Sequence of chain 1.B:
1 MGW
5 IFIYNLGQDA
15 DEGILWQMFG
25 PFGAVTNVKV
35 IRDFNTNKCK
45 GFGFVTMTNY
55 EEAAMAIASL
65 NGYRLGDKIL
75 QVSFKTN

A protein and the small-molecule ligand that binds it are described below.
Small molecule (SMILES): O=c1ccn([C@@H]2O[C@H](CO[P](=O)(O)O[C@H]3[C@@H](O)[C@H](n4ccc(=O)[nH]c4=O)O[C@@H]3CO[P](=O)(O)O[C@H]3[C@@H](O)[C@H](n4ccc(=O)[nH]c4=O)O[C@@H]3CO[P](=O)(O)O[C@H]3[C@@H](O)[C@H](n4ccc(=O)[nH]c4=O)O[C@@H]3CO[P](=O)(O)O[C@H]3[C@@H](O)[C@H](n4ccc(=O)[nH]c4=O)O[C@@H]3CO[P](=O)(O)O[C@H]3[C@@H](O)[C@H](n4ccc(=O)[nH]c4=O)O[C@@H]3COP(=O)=O)[C@@H](O)[C@H]2O)c(=O)[nH]1

Sequence of chain 1.C:
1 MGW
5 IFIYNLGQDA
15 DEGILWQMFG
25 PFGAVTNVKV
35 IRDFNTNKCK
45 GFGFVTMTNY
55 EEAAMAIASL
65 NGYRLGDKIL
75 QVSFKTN

Binding-site contacts:
Ligand atom O2 contacts residue LYS79 of chain 1.B at 3.3 Å.
Ligand atom O2 contacts residue ILE35 of chain 1.B at 3.5 Å.
Ligand atom C4 contacts residue TYR8 of chain 1.B at 3.4 Å (hydrophobic).
Ligand atom C2 contacts residue PHE6 of chain 1.C at 3.5 Å (hydrophobic).
Ligand atom N3 contacts residue GLN75 of chain 1.C at 2.8 Å (h-bond).
Ligand atom O2 contacts residue PHE6 of chain 1.B at 3.4 Å.
Ligand atom O2' contacts residue THR80 of chain 1.C at 2.9 Å (h-bond).
Ligand atom O4' contacts residue PHE6 of chain 1.C at 3.1 Å.
Ligand atom O2' contacts residue THR80 of chain 1.B at 2.6 Å (h-bond).
Ligand atom OP2 contacts residue TYR8 of chain 1.B at 3.3 Å (h-bond).
Ligand atom O2' contacts residue LYS79 of chain 1.C at 3.0 Å (salt-bridge).
Ligand atom OP2 contacts residue LYS79 of chain 1.B at 2.7 Å (salt-bridge).
Ligand atom O3' contacts residue LYS79 of chain 1.B at 3.2 Å (salt-bridge).
Ligand atom O4' contacts residue TYR8 of chain 1.C at 3.3 Å.
Ligand atom O4' contacts residue ILE35 of chain 1.C at 3.3 Å.
Ligand atom O4 contacts residue GLN75 of chain 1.B at 2.9 Å (h-bond).
Ligand atom O2 contacts residue THR80 of chain 1.C at 3.1 Å (h-bond).
Ligand atom O2 contacts residue LYS79 of chain 1.C at 3.3 Å.
Ligand atom O4 contacts residue CME4 of chain 1.B at 3.0 Å.
Ligand atom N3 contacts residue PHE6 of chain 1.C at 3.3 Å.
Ligand atom O2' contacts residue LYS79 of chain 1.B at 3.3 Å (salt-bridge).
Ligand atom C2 contacts residue THR80 of chain 1.B at 3.4 Å.
Ligand atom O4 contacts residue GLN75 of chain 1.C at 2.9 Å (h-bond).
Ligand atom O4' contacts residue TYR8 of chain 1.B at 3.3 Å.
Ligand atom O2' contacts residue PHE38 of chain 1.C at 3.5 Å.
Ligand atom OP2 contacts residue LYS79 of chain 1.C at 2.7 Å (salt-bridge).
Ligand atom N3 contacts residue THR80 of chain 1.C at 3.2 Å (h-bond).
Ligand atom C5 contacts residue LYS44 of chain 1.C at 3.4 Å.
Ligand atom N3 contacts residue PHE6 of chain 1.B at 3.5 Å.
Ligand atom C2 contacts residue THR80 of chain 1.C at 3.5 Å.
Ligand atom O4' contacts residue PHE6 of chain 1.B at 3.1 Å.
Ligand atom C5 contacts residue PHE38 of chain 1.C at 3.4 Å (hydrophobic).
Ligand atom C5 contacts residue TYR8 of chain 1.B at 3.4 Å (hydrophobic).
Ligand atom O2 contacts residue PHE6 of chain 1.C at 3.4 Å.
Ligand atom O4 contacts residue CME4 of chain 1.C at 2.3 Å.
Ligand atom C4 contacts residue CME4 of chain 1.C at 3.4 Å.
Ligand atom C4 contacts residue TYR8 of chain 1.C at 3.4 Å (hydrophobic).
Ligand atom N3 contacts residue GLN75 of chain 1.B at 2.8 Å (h-bond).
Ligand atom N3 contacts residue CME4 of chain 1.B at 2.9 Å (h-bond).
Ligand atom O2 contacts residue THR80 of chain 1.B at 2.9 Å (h-bond).